The small molecule below binds the protein below.
Small molecule (SMILES): Nc1cccc(CNCc2cccc(OCc3ccc4ccc(N)nc4c3)c2)n1

Sequence of chain 1.A:
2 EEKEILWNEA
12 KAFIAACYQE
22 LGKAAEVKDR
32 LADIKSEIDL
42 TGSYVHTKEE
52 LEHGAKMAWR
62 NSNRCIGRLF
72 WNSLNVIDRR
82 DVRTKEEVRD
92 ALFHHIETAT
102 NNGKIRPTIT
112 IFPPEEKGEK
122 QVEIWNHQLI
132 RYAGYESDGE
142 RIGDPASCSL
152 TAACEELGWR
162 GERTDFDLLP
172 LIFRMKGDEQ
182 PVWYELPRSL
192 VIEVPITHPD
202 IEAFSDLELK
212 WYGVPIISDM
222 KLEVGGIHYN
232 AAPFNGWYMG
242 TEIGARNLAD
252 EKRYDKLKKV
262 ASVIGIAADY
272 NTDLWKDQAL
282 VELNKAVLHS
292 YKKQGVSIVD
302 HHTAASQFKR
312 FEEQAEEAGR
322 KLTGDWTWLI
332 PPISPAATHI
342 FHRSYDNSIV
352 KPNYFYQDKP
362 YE

Sequence of chain 2.A:
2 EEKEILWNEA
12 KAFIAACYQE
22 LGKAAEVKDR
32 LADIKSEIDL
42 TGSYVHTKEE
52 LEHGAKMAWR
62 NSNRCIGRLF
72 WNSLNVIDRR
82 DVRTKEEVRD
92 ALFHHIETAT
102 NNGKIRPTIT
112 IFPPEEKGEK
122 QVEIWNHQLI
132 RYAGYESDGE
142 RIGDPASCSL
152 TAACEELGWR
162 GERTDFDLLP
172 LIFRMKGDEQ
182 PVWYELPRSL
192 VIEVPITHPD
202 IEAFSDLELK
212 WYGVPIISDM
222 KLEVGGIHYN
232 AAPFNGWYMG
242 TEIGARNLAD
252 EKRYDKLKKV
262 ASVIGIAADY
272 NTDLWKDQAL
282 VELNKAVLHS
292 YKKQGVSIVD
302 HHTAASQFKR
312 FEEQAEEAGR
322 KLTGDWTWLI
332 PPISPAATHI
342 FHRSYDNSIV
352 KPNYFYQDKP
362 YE

Binding-site contacts:
Ligand atom C06 contacts residue TRP329 of chain 2.A at 3.6 Å (hydrophobic).
Ligand atom N01 contacts residue TRP329 of chain 2.A at 3.6 Å.
Ligand atom N24 contacts residue TRP238 of chain 2.A at 3.0 Å (h-bond).
Ligand atom C14 contacts residue TRP329 of chain 2.A at 3.7 Å (hydrophobic).
Ligand atom C16 contacts residue HEM1 of chain 2.B at 3.4 Å.
Ligand atom C27 contacts residue HEM1 of chain 2.B at 3.8 Å.
Ligand atom C03 contacts residue THR328 of chain 2.A at 3.1 Å.
Ligand atom C07 contacts residue TRP329 of chain 2.A at 3.8 Å (hydrophobic).
Ligand atom C22 contacts residue HEM1 of chain 2.B at 3.0 Å.
Ligand atom N29 contacts residue HEM1 of chain 2.B at 3.7 Å.
Ligand atom C05 contacts residue TRP329 of chain 2.A at 3.8 Å (hydrophobic).
Ligand atom C03 contacts residue TRP329 of chain 2.A at 3.6 Å (hydrophobic).
Ligand atom C18 contacts residue ILE218 of chain 2.A at 3.5 Å (hydrophobic).
Ligand atom C18 contacts residue HEM1 of chain 2.B at 3.5 Å.
Ligand atom N24 contacts residue GLU243 of chain 2.A at 2.7 Å (salt-bridge).
Ligand atom C26 contacts residue GLU243 of chain 2.A at 3.6 Å.
Ligand atom C04 contacts residue TRP329 of chain 2.A at 3.5 Å (hydrophobic).
Ligand atom C28 contacts residue HEM1 of chain 2.B at 3.6 Å.
Ligand atom N24 contacts residue TYR239 of chain 2.A at 3.8 Å.
Ligand atom N24 contacts residue HEM1 of chain 2.B at 3.6 Å.
Ligand atom C19 contacts residue ILE218 of chain 2.A at 3.5 Å (hydrophobic).
Ligand atom C13 contacts residue HEM1 of chain 2.B at 3.5 Å.
Ligand atom C09 contacts residue ARG247 of chain 2.A at 3.5 Å.
Ligand atom C28 contacts residue TRP329 of chain 2.A at 3.7 Å (hydrophobic).
Ligand atom C26 contacts residue HEM1 of chain 2.B at 3.7 Å.
Ligand atom O15 contacts residue HEM1 of chain 2.B at 3.7 Å.
Ligand atom C20 contacts residue HEM1 of chain 2.B at 3.5 Å.
Ligand atom C23 contacts residue HEM1 of chain 2.B at 3.6 Å.
Ligand atom C19 contacts residue PHE235 of chain 2.A at 3.6 Å (hydrophobic).
Ligand atom C04 contacts residue PEG1 of chain 1.H at 3.7 Å.
Ligand atom N01 contacts residue HEM1 of chain 2.B at 2.7 Å (h-bond).
Ligand atom N08 contacts residue ARG247 of chain 2.A at 3.0 Å (salt-bridge).
Ligand atom C02 contacts residue PHE342 of chain 1.A at 3.6 Å (hydrophobic).
Ligand atom C03 contacts residue PHE342 of chain 1.A at 3.5 Å (hydrophobic).
Ligand atom C02 contacts residue TRP329 of chain 2.A at 3.7 Å (hydrophobic).
Ligand atom C19 contacts residue HEM1 of chain 2.B at 3.4 Å.
Ligand atom N25 contacts residue GLU243 of chain 2.A at 2.6 Å (salt-bridge).
Ligand atom C21 contacts residue HEM1 of chain 2.B at 3.2 Å.
Ligand atom C23 contacts residue GLU243 of chain 2.A at 3.3 Å.
Ligand atom C02 contacts residue HEM1 of chain 2.B at 3.6 Å.